A protein and the small-molecule ligand that binds it are described below.
Small molecule (SMILES): Nc1ccc(CNC(=O)Nc2ccc(S(=O)(=O)c3ccccc3)cc2)cn1

Sequence of chain 1.B:
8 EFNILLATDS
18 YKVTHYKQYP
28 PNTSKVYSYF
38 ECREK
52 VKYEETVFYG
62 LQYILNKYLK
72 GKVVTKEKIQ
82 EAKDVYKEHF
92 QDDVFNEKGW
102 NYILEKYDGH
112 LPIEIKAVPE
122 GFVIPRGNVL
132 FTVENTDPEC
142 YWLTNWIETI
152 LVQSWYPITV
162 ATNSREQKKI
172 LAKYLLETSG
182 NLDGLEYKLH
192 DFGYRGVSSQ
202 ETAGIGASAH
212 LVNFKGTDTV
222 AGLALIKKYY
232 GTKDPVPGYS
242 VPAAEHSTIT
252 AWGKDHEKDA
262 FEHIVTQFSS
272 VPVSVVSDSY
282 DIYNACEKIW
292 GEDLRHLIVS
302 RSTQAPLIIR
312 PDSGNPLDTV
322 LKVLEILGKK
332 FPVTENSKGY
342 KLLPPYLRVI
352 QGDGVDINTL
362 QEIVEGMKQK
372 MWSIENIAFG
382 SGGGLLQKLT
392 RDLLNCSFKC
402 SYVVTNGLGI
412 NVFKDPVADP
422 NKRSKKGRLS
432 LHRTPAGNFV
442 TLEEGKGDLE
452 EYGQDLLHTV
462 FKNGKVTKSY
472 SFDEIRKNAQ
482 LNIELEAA

Sequence of chain 1.A:
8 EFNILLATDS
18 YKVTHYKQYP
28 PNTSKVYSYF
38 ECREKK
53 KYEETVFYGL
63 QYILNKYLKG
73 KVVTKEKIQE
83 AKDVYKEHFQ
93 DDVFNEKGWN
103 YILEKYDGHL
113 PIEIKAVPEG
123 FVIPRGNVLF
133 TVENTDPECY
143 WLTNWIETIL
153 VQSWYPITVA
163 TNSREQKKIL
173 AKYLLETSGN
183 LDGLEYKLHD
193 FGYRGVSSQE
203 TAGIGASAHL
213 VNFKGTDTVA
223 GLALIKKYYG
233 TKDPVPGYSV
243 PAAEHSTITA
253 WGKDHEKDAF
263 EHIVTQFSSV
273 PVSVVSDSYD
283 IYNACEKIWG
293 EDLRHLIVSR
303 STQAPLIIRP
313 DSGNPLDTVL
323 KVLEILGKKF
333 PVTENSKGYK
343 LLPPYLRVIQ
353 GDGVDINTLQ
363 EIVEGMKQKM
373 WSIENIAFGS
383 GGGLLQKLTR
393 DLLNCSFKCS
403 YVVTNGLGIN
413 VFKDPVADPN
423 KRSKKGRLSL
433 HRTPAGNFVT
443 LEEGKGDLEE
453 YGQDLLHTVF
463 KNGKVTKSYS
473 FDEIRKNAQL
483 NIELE

Binding-site contacts:
Ligand atom C12 contacts residue ILE351 of chain 1.B at 3.8 Å (hydrophobic).
Ligand atom C5 contacts residue ILE309 of chain 1.B at 3.5 Å (hydrophobic).
Ligand atom C22 contacts residue PHE193 of chain 1.B at 3.5 Å (hydrophobic).
Ligand atom O9 contacts residue TYR188 of chain 1.B at 3.2 Å (h-bond).
Ligand atom C26 contacts residue ARG311 of chain 1.B at 3.3 Å.
Ligand atom C20 contacts residue TYR18 of chain 1.A at 3.6 Å (hydrophobic).
Ligand atom N19 contacts residue PHE193 of chain 1.B at 3.8 Å.
Ligand atom N27 contacts residue ASP16 of chain 1.A at 3.5 Å (salt-bridge).
Ligand atom C12 contacts residue SER275 of chain 1.B at 3.6 Å.
Ligand atom N27 contacts residue ARG196 of chain 1.B at 3.3 Å (salt-bridge).
Ligand atom C6 contacts residue ILE309 of chain 1.B at 3.7 Å (hydrophobic).
Ligand atom C24 contacts residue PHE193 of chain 1.B at 3.5 Å (hydrophobic).
Ligand atom C21 contacts residue PHE193 of chain 1.B at 3.5 Å (hydrophobic).
Ligand atom C14 contacts residue HIS191 of chain 1.B at 3.6 Å.
Ligand atom C13 contacts residue VAL242 of chain 1.B at 3.5 Å (hydrophobic).
Ligand atom O18 contacts residue SER275 of chain 1.B at 3.1 Å (h-bond).
Ligand atom C15 contacts residue HIS191 of chain 1.B at 3.6 Å.
Ligand atom N27 contacts residue PHE193 of chain 1.B at 3.3 Å (h-bond).
Ligand atom C21 contacts residue TYR18 of chain 1.A at 3.5 Å (hydrophobic).
Ligand atom C6 contacts residue PRO307 of chain 1.B at 3.8 Å (hydrophobic).
Ligand atom C22 contacts residue ASP219 of chain 1.B at 3.2 Å.
Ligand atom N19 contacts residue ALA244 of chain 1.B at 3.3 Å.
Ligand atom C17 contacts residue SER275 of chain 1.B at 3.6 Å.
Ligand atom C11 contacts residue ILE309 of chain 1.B at 3.7 Å (hydrophobic).
Ligand atom N16 contacts residue VAL242 of chain 1.B at 3.8 Å.
Ligand atom O18 contacts residue PHE193 of chain 1.B at 3.3 Å.
Ligand atom C22 contacts residue TYR18 of chain 1.A at 3.4 Å (hydrophobic).
Ligand atom C2 contacts residue VAL242 of chain 1.B at 3.8 Å (hydrophobic).
Ligand atom N25 contacts residue ARG311 of chain 1.B at 3.8 Å.
Ligand atom C23 contacts residue ASP219 of chain 1.B at 3.2 Å.
Ligand atom C26 contacts residue PHE193 of chain 1.B at 3.5 Å (hydrophobic).
Ligand atom C23 contacts residue PHE193 of chain 1.B at 3.5 Å (hydrophobic).
Ligand atom O8 contacts residue ALA379 of chain 1.B at 3.2 Å.
Ligand atom C23 contacts residue TYR18 of chain 1.A at 3.4 Å (hydrophobic).
Ligand atom C14 contacts residue VAL242 of chain 1.B at 3.5 Å (hydrophobic).
Ligand atom C1 contacts residue PRO273 of chain 1.B at 3.8 Å (hydrophobic).
Ligand atom C15 contacts residue EDO1 of chain 1.R at 3.8 Å.
Ligand atom N25 contacts residue PHE193 of chain 1.B at 3.5 Å.
Ligand atom C17 contacts residue PHE193 of chain 1.B at 3.5 Å (hydrophobic).
Ligand atom O18 contacts residue ILE351 of chain 1.B at 3.8 Å.